Sequence of chain 1.E:
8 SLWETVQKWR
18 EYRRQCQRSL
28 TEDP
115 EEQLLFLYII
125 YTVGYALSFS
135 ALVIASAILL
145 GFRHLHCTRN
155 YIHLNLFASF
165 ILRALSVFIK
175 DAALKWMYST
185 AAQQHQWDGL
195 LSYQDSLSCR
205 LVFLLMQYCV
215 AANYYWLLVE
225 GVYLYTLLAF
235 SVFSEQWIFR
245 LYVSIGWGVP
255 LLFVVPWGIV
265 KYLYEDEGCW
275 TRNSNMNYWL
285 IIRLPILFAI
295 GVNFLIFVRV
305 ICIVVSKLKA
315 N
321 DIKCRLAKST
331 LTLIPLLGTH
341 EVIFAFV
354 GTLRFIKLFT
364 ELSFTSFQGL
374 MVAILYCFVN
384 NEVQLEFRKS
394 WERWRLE

The small molecule below binds the protein below.
Small molecule (SMILES): COc1cc(C2C(NC(=O)c3ccc(NC(=O)C(C)C)cc3)(C(=O)O)C(c3ccc(OC(=O)c4cccs4)c(OC)c3)C2(NC(=O)c2ccc(NC(=O)C(C)C)cc2)C(=O)O)ccc1OC(=O)c1cccs1

Binding-site contacts:
Ligand atom C04 contacts residue GLN117 of chain 1.E at 3.6 Å.
Ligand atom N50 contacts residue LYS174 of chain 1.E at 3.2 Å.
Ligand atom S72 contacts residue LEU365 of chain 1.E at 3.6 Å.
Ligand atom C04 contacts residue LEU121 of chain 1.E at 3.6 Å (hydrophobic).
Ligand atom O60 contacts residue LEU361 of chain 1.E at 3.5 Å.
Ligand atom C55 contacts residue VAL206 of chain 1.E at 3.7 Å (hydrophobic).
Ligand atom O05 contacts residue GLN117 of chain 1.E at 2.8 Å (h-bond).
Ligand atom O05 contacts residue LEU118 of chain 1.E at 3.8 Å.
Ligand atom C35 contacts residue ASP175 of chain 1.E at 3.7 Å.
Ligand atom O52 contacts residue THR275 of chain 1.E at 3.3 Å (h-bond).
Ligand atom C08 contacts residue LEU118 of chain 1.E at 3.8 Å (hydrophobic).
Ligand atom C54 contacts residue CYS203 of chain 1.E at 3.6 Å (hydrophobic).
Ligand atom N06 contacts residue LEU118 of chain 1.E at 3.3 Å.
Ligand atom C49 contacts residue THR275 of chain 1.E at 3.5 Å.
Ligand atom O31 contacts residue LEU118 of chain 1.E at 3.2 Å.
Ligand atom C30 contacts residue LEU118 of chain 1.E at 3.9 Å (hydrophobic).
Ligand atom O29 contacts residue LEU178 of chain 1.E at 3.7 Å.
Ligand atom N06 contacts residue GLN117 of chain 1.E at 3.6 Å.
Ligand atom C03 contacts residue PHE358 of chain 1.E at 3.2 Å (hydrophobic).
Ligand atom O18 contacts residue ARG357 of chain 1.E at 3.1 Å (salt-bridge).
Ligand atom C48 contacts residue THR275 of chain 1.E at 3.6 Å.
Ligand atom S36 contacts residue TYR122 of chain 1.E at 3.8 Å.
Ligand atom O43 contacts residue TRP10 of chain 1.E at 3.5 Å.
Ligand atom C03 contacts residue LEU121 of chain 1.E at 3.6 Å (hydrophobic).
Ligand atom O05 contacts residue LEU121 of chain 1.E at 3.7 Å.
Ligand atom C32 contacts residue LEU118 of chain 1.E at 3.9 Å (hydrophobic).
Ligand atom N06 contacts residue LEU121 of chain 1.E at 3.9 Å.
Ligand atom O40 contacts residue ARG276 of chain 1.E at 3.8 Å.
Ligand atom C47 contacts residue LYS174 of chain 1.E at 3.6 Å.
Ligand atom O52 contacts residue TRP10 of chain 1.E at 3.5 Å.
Ligand atom C55 contacts residue CYS203 of chain 1.E at 3.6 Å (hydrophobic).
Ligand atom C48 contacts residue LYS174 of chain 1.E at 3.5 Å.
Ligand atom O52 contacts residue CYS203 of chain 1.E at 3.7 Å.
Ligand atom O67 contacts residue LYS174 of chain 1.E at 3.9 Å.
Ligand atom C45 contacts residue TRP10 of chain 1.E at 3.2 Å (hydrophobic).
Ligand atom C01 contacts residue PHE358 of chain 1.E at 3.5 Å (hydrophobic).
Ligand atom C35 contacts residue TYR122 of chain 1.E at 3.9 Å (hydrophobic).
Ligand atom C46 contacts residue TRP10 of chain 1.E at 3.3 Å (hydrophobic).
Ligand atom C34 contacts residue LYS179 of chain 1.E at 3.8 Å.
Ligand atom C35 contacts residue LYS179 of chain 1.E at 3.8 Å.